Binding-site contacts:
Ligand atom C18 contacts residue ALA37 of chain 2.A at 3.6 Å (hydrophobic).
Ligand atom O11 contacts residue GLU134 of chain 6.A at 3.4 Å.
Ligand atom N9 contacts residue LEU73 of chain 2.A at 3.4 Å.
Ligand atom C15 contacts residue SER71 of chain 2.A at 3.6 Å.
Ligand atom C10 contacts residue VAL135 of chain 6.A at 3.8 Å (hydrophobic).
Ligand atom N23 contacts residue PHE70 of chain 2.A at 3.6 Å (h-bond).
Ligand atom C5 contacts residue LEU73 of chain 2.A at 3.5 Å (hydrophobic).
Ligand atom N23 contacts residue ALA37 of chain 2.A at 3.8 Å.
Ligand atom C19 contacts residue SO41 of chain 2.F at 3.2 Å.
Ligand atom C18 contacts residue SO41 of chain 2.F at 3.2 Å.
Ligand atom C3 contacts residue SO41 of chain 2.F at 3.6 Å.
Ligand atom N12 contacts residue ASP72 of chain 2.A at 2.9 Å (salt-bridge).
Ligand atom C13 contacts residue ASP72 of chain 2.A at 3.6 Å.
Ligand atom C19 contacts residue THR10 of chain 2.A at 3.7 Å.
Ligand atom C19 contacts residue ALA37 of chain 2.A at 3.6 Å (hydrophobic).
Ligand atom N6 contacts residue LEU73 of chain 2.A at 3.4 Å.
Ligand atom C14 contacts residue SER71 of chain 2.A at 3.7 Å.
Ligand atom N23 contacts residue ALA38 of chain 2.A at 3.3 Å (h-bond).
Ligand atom N6 contacts residue MET74 of chain 2.A at 3.7 Å.
Ligand atom C14 contacts residue ASP72 of chain 2.A at 3.2 Å.
Ligand atom C2 contacts residue LEU102 of chain 2.A at 3.7 Å (hydrophobic).
Ligand atom CL contacts residue GLY9 of chain 2.A at 3.4 Å.
Ligand atom N7 contacts residue SO41 of chain 2.F at 3.2 Å (h-bond).
Ligand atom N9 contacts residue MET74 of chain 2.A at 2.9 Å (h-bond).
Ligand atom C5 contacts residue MET74 of chain 2.A at 3.5 Å (hydrophobic).
Ligand atom O11 contacts residue SO41 of chain 2.F at 3.2 Å (h-bond).
Ligand atom C17 contacts residue SO41 of chain 2.F at 3.5 Å.
Ligand atom C17 contacts residue ALA37 of chain 2.A at 3.7 Å (hydrophobic).
Ligand atom C10 contacts residue ASN106 of chain 2.A at 3.6 Å.
Ligand atom C10 contacts residue MET105 of chain 2.A at 3.5 Å (hydrophobic).
Ligand atom C15 contacts residue PHE70 of chain 2.A at 3.5 Å (hydrophobic).
Ligand atom C10 contacts residue LEU102 of chain 2.A at 3.7 Å (hydrophobic).
Ligand atom C17 contacts residue PHE70 of chain 2.A at 3.8 Å (hydrophobic).
Ligand atom N4 contacts residue SO41 of chain 2.F at 3.4 Å (h-bond).
Ligand atom N23 contacts residue SER39 of chain 2.A at 2.8 Å (h-bond).
Ligand atom C20 contacts residue ALA37 of chain 2.A at 3.7 Å (hydrophobic).
Ligand atom C1 contacts residue LEU102 of chain 2.A at 3.7 Å (hydrophobic).
Ligand atom N23 contacts residue SER71 of chain 2.A at 3.8 Å.
Ligand atom C14 contacts residue PHE70 of chain 2.A at 3.7 Å (hydrophobic).
Ligand atom C20 contacts residue SO41 of chain 2.F at 3.6 Å.

Sequence of chain 6.A:
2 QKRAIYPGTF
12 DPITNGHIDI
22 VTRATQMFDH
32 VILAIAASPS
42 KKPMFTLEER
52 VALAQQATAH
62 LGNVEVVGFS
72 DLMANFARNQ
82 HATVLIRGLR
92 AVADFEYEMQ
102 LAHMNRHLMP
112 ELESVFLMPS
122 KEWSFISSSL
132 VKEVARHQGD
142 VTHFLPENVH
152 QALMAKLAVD

Sequence of chain 2.A:
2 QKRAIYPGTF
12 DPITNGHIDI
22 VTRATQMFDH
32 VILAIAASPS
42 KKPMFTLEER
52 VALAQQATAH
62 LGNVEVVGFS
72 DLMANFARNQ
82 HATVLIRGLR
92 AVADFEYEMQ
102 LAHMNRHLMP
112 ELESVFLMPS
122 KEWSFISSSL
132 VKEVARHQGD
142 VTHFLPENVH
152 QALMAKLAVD

The protein below binds the small molecule below.
Small molecule (SMILES): CC1=Nc2nc(N[C@H](CC#N)c3cccc(Cl)c3)nn2C(=O)C1